This protein binds this small molecule.
Small molecule (SMILES): Cc1cc(CCCCCOc2c(Cl)cc(C3=NCCO3)cc2Cl)on1

Sequence of chain 1.C:
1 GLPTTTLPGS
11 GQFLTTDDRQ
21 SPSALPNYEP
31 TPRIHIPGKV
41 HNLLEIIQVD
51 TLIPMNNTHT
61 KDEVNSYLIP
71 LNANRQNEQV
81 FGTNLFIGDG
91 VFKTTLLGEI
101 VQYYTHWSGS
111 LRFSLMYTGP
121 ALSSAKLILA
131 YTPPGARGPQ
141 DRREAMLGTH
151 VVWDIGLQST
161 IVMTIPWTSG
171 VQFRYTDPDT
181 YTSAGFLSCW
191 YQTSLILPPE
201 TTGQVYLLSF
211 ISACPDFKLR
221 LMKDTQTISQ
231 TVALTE

Sequence of chain 1.A:
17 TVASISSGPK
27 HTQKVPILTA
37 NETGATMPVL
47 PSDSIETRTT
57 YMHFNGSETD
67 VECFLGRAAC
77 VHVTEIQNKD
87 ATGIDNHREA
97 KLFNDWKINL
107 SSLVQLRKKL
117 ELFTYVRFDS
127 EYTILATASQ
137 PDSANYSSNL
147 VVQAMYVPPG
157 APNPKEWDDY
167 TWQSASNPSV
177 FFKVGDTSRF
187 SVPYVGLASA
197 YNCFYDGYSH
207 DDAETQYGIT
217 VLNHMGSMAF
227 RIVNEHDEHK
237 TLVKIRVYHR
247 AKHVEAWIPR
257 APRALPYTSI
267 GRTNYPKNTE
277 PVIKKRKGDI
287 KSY

Binding-site contacts:
Ligand atom C4B contacts residue TYR152 of chain 1.A at 3.7 Å (hydrophobic).
Ligand atom CL2 contacts residue MET224 of chain 1.A at 3.2 Å.
Ligand atom C5 contacts residue MET221 of chain 1.A at 3.9 Å (hydrophobic).
Ligand atom C4B contacts residue PHE186 of chain 1.A at 3.6 Å (hydrophobic).
Ligand atom C5C contacts residue TYR152 of chain 1.A at 3.8 Å (hydrophobic).
Ligand atom C1C contacts residue TYR128 of chain 1.A at 3.6 Å (hydrophobic).
Ligand atom C4A contacts residue ALA150 of chain 1.A at 3.9 Å (hydrophobic).
Ligand atom C5B contacts residue MET224 of chain 1.A at 3.8 Å (hydrophobic).
Ligand atom C1C contacts residue LEU106 of chain 1.A at 3.9 Å (hydrophobic).
Ligand atom C4A contacts residue SER175 of chain 1.A at 3.6 Å.
Ligand atom C2C contacts residue ILE104 of chain 1.A at 3.9 Å (hydrophobic).
Ligand atom C4A contacts residue VAL176 of chain 1.A at 3.9 Å (hydrophobic).
Ligand atom C31 contacts residue ASN219 of chain 1.A at 3.7 Å.
Ligand atom N3A contacts residue ALA24 of chain 1.C at 3.8 Å.
Ligand atom C5 contacts residue LEU106 of chain 1.A at 3.7 Å (hydrophobic).
Ligand atom C3C contacts residue ILE104 of chain 1.A at 3.6 Å (hydrophobic).
Ligand atom C2C contacts residue MET221 of chain 1.A at 3.3 Å (hydrophobic).
Ligand atom CL2 contacts residue TYR128 of chain 1.A at 3.4 Å.
Ligand atom C3B contacts residue TYR152 of chain 1.A at 3.9 Å (hydrophobic).
Ligand atom N3A contacts residue PRO174 of chain 1.A at 3.3 Å (h-bond).
Ligand atom C5A contacts residue ALA150 of chain 1.A at 3.4 Å (hydrophobic).
Ligand atom O1B contacts residue VAL188 of chain 1.A at 3.8 Å.
Ligand atom C2A contacts residue PHE186 of chain 1.A at 3.6 Å (hydrophobic).
Ligand atom C31 contacts residue TYR197 of chain 1.A at 3.6 Å (hydrophobic).
Ligand atom C3B contacts residue ALA24 of chain 1.C at 4.0 Å (hydrophobic).
Ligand atom CL1 contacts residue VAL188 of chain 1.A at 3.7 Å.
Ligand atom C5B contacts residue PHE186 of chain 1.A at 3.8 Å (hydrophobic).
Ligand atom C4 contacts residue TYR197 of chain 1.A at 3.6 Å (hydrophobic).
Ligand atom O1A contacts residue PHE186 of chain 1.A at 3.4 Å.
Ligand atom C4A contacts residue PRO174 of chain 1.A at 3.2 Å (hydrophobic).
Ligand atom O1 contacts residue MET221 of chain 1.A at 3.4 Å (h-bond).
Ligand atom N2 contacts residue MET221 of chain 1.A at 3.9 Å.
Ligand atom C3C contacts residue TYR128 of chain 1.A at 3.8 Å (hydrophobic).
Ligand atom C4C contacts residue VAL191 of chain 1.A at 3.7 Å (hydrophobic).
Ligand atom O1A contacts residue MET224 of chain 1.A at 3.9 Å.
Ligand atom N2 contacts residue ASN219 of chain 1.A at 3.5 Å (h-bond).
Ligand atom O1 contacts residue LEU106 of chain 1.A at 3.7 Å.
Ligand atom C5A contacts residue VAL176 of chain 1.A at 3.8 Å (hydrophobic).
Ligand atom CL1 contacts residue LEU25 of chain 1.C at 3.5 Å.
Ligand atom CL2 contacts residue ILE104 of chain 1.A at 3.4 Å.